This small molecule binds to this protein.
Small molecule (SMILES): O=c1[nH]cnc2c1ncn2[C@@H]1O[C@H](COP(=O)(O)O)[C@@H](O)[C@H]1O

Sequence of chain 1.B:
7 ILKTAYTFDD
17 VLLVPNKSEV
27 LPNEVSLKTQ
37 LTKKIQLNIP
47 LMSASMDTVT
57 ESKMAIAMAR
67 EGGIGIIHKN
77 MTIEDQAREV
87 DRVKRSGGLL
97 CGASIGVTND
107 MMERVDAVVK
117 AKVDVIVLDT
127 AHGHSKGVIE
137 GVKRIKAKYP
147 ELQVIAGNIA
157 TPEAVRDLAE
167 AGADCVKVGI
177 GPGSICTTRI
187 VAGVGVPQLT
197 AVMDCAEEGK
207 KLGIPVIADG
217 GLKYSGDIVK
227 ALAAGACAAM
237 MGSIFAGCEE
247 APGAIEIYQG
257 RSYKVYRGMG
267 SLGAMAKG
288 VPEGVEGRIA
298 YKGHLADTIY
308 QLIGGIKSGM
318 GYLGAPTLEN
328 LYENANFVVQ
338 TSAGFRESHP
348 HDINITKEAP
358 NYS

Binding-site contacts:
Ligand atom C5 contacts residue MET265 of chain 1.B at 3.6 Å (hydrophobic).
Ligand atom O2P contacts residue SER180 of chain 1.B at 2.6 Å (h-bond).
Ligand atom O5' contacts residue TYR262 of chain 1.B at 3.6 Å.
Ligand atom O3P contacts residue GLY216 of chain 1.B at 3.2 Å.
Ligand atom C8 contacts residue ILE181 of chain 1.B at 3.5 Å (hydrophobic).
Ligand atom O3' contacts residue ASP215 of chain 1.B at 2.8 Å (salt-bridge).
Ligand atom C2' contacts residue ASP215 of chain 1.B at 3.6 Å.
Ligand atom C6 contacts residue GLY266 of chain 1.B at 3.5 Å.
Ligand atom C6 contacts residue MET265 of chain 1.B at 3.7 Å (hydrophobic).
Ligand atom N3 contacts residue CYS182 of chain 1.B at 3.6 Å.
Ligand atom O5' contacts residue GLY179 of chain 1.B at 3.6 Å.
Ligand atom N7 contacts residue ILE181 of chain 1.B at 3.4 Å.
Ligand atom O3P contacts residue GLY217 of chain 1.B at 2.6 Å (h-bond).
Ligand atom N7 contacts residue MET52 of chain 1.B at 3.7 Å.
Ligand atom O6 contacts residue MET265 of chain 1.B at 3.0 Å (h-bond).
Ligand atom N7 contacts residue MET265 of chain 1.B at 2.9 Å (h-bond).
Ligand atom C8 contacts residue MET52 of chain 1.B at 3.5 Å (hydrophobic).
Ligand atom O2P contacts residue SER239 of chain 1.B at 3.3 Å.
Ligand atom O2' contacts residue ASP215 of chain 1.B at 2.4 Å (salt-bridge).
Ligand atom O6 contacts residue GLY264 of chain 1.B at 3.2 Å.
Ligand atom O1P contacts residue GLY238 of chain 1.B at 2.8 Å (h-bond).
Ligand atom C2 contacts residue GLU290 of chain 1.B at 3.5 Å.
Ligand atom N9 contacts residue ILE181 of chain 1.B at 3.7 Å.
Ligand atom O3P contacts residue GLY179 of chain 1.B at 3.6 Å.
Ligand atom C5 contacts residue ILE181 of chain 1.B at 3.5 Å (hydrophobic).
Ligand atom C5' contacts residue TYR262 of chain 1.B at 3.7 Å (hydrophobic).
Ligand atom O6 contacts residue GLY266 of chain 1.B at 2.7 Å (h-bond).
Ligand atom O1P contacts residue MET237 of chain 1.B at 3.7 Å.
Ligand atom C4 contacts residue ILE181 of chain 1.B at 3.7 Å (hydrophobic).
Ligand atom O3' contacts residue ALA50 of chain 1.B at 3.3 Å.
Ligand atom N3 contacts residue C911 of chain 1.G at 3.5 Å.
Ligand atom N1 contacts residue C911 of chain 1.G at 3.2 Å.
Ligand atom C2 contacts residue CYS182 of chain 1.B at 3.3 Å (hydrophobic).
Ligand atom O6 contacts residue GLY291 of chain 1.B at 3.6 Å.
Ligand atom N1 contacts residue GLU290 of chain 1.B at 2.8 Å (salt-bridge).
Ligand atom O1P contacts residue SER239 of chain 1.B at 3.4 Å (h-bond).
Ligand atom O3P contacts residue SER180 of chain 1.B at 3.5 Å (h-bond).
Ligand atom C2 contacts residue C911 of chain 1.G at 3.3 Å.
Ligand atom O2P contacts residue TYR262 of chain 1.B at 3.1 Å (h-bond).
Ligand atom N7 contacts residue GLY264 of chain 1.B at 3.7 Å.